A small-molecule ligand and the protein it binds are described below.
Small molecule (SMILES): Nc1ncnc2c1ncn2[C@H]1C[C@H](O)[C@@H](CO[P](=O)(O)O[P](=O)(O)OP(=O)(O)O)O1

Sequence of chain 1.E:
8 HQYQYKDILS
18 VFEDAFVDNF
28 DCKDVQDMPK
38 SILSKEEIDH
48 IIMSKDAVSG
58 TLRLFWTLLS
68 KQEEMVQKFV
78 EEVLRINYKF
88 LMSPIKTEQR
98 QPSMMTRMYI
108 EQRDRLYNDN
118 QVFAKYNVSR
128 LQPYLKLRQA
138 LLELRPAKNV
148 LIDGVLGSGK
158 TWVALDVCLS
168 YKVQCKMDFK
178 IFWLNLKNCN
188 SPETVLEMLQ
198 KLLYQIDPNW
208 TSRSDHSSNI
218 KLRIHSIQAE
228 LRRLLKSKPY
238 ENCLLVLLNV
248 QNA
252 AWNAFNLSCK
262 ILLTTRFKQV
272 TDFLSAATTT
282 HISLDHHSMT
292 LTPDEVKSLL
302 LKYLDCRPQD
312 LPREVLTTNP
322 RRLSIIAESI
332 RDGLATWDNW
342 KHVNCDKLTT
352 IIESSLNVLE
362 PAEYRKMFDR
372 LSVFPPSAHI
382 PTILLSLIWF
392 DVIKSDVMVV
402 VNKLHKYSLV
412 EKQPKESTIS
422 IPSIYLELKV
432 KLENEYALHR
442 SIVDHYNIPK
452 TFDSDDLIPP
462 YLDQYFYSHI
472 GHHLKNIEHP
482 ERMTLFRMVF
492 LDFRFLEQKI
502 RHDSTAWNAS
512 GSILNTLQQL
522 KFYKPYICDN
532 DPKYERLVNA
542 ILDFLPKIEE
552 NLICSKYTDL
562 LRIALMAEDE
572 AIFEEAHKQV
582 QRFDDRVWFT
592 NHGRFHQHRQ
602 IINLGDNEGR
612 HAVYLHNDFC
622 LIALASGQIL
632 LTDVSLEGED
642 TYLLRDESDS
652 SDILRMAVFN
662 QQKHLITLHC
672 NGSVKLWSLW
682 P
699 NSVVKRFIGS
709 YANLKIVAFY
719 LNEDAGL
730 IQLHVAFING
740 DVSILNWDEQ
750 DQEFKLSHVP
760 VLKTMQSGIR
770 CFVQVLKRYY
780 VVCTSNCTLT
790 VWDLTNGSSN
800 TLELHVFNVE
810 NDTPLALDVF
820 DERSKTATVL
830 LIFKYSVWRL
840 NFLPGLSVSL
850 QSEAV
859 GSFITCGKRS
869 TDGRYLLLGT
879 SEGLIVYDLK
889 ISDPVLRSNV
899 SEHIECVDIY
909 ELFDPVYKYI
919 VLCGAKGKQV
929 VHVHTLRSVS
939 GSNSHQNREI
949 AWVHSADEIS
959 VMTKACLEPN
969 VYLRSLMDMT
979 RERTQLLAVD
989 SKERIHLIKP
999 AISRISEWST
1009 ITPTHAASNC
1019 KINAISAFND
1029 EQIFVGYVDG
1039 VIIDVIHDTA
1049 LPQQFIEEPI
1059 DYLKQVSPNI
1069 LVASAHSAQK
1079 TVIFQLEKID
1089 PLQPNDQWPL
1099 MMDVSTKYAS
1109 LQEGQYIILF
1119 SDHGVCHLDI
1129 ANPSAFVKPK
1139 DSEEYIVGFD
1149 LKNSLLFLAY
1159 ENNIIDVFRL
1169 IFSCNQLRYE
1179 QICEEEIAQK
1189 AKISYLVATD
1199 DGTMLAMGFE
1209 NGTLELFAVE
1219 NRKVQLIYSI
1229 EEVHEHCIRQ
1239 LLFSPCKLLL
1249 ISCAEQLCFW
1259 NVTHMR

Binding-site contacts:
Ligand atom N6 contacts residue SER126 of chain 1.E at 3.3 Å (h-bond).
Ligand atom O2G contacts residue LYS157 of chain 1.E at 3.2 Å (salt-bridge).
Ligand atom O1A contacts residue THR158 of chain 1.E at 2.5 Å (h-bond).
Ligand atom C5' contacts residue ARG322 of chain 1.E at 3.4 Å.
Ligand atom N1 contacts residue ASN124 of chain 1.E at 3.2 Å.
Ligand atom C5' contacts residue TRP159 of chain 1.E at 3.5 Å (hydrophobic).
Ligand atom O1G contacts residue GLY154 of chain 1.E at 2.8 Å (h-bond).
Ligand atom O3B contacts residue LYS157 of chain 1.E at 2.2 Å (salt-bridge).
Ligand atom O1A contacts residue TRP159 of chain 1.E at 2.9 Å (h-bond).
Ligand atom PB contacts residue LYS157 of chain 1.E at 3.4 Å.
Ligand atom O3G contacts residue ARG322 of chain 1.E at 3.4 Å (salt-bridge).
Ligand atom C3' contacts residue TRP159 of chain 1.E at 3.3 Å (hydrophobic).
Ligand atom O2G contacts residue ARG267 of chain 1.E at 3.2 Å (salt-bridge).
Ligand atom PG contacts residue ARG267 of chain 1.E at 3.5 Å.
Ligand atom O1G contacts residue LYS157 of chain 1.E at 3.2 Å (salt-bridge).
Ligand atom C2 contacts residue LEU300 of chain 1.E at 3.3 Å (hydrophobic).
Ligand atom N9 contacts residue PRO321 of chain 1.E at 3.1 Å.
Ligand atom O3' contacts residue TRP159 of chain 1.E at 3.5 Å.
Ligand atom O2A contacts residue THR158 of chain 1.E at 3.6 Å (h-bond).
Ligand atom O3B contacts residue GLY154 of chain 1.E at 3.0 Å (h-bond).
Ligand atom PA contacts residue TRP159 of chain 1.E at 3.5 Å.
Ligand atom PB contacts residue THR158 of chain 1.E at 3.2 Å.
Ligand atom C8 contacts residue GLY156 of chain 1.E at 3.6 Å.
Ligand atom O2G contacts residue ASN246 of chain 1.E at 3.3 Å (h-bond).
Ligand atom O2B contacts residue GLY156 of chain 1.E at 3.1 Å.
Ligand atom O2A contacts residue GLY156 of chain 1.E at 3.0 Å.
Ligand atom C8 contacts residue PRO321 of chain 1.E at 3.3 Å (hydrophobic).
Ligand atom PA contacts residue THR158 of chain 1.E at 3.4 Å.
Ligand atom C4 contacts residue PRO321 of chain 1.E at 3.5 Å (hydrophobic).
Ligand atom N1 contacts residue VAL125 of chain 1.E at 3.2 Å (h-bond).
Ligand atom PG contacts residue LYS157 of chain 1.E at 3.0 Å.
Ligand atom N7 contacts residue TRP159 of chain 1.E at 3.7 Å.
Ligand atom O5' contacts residue ARG322 of chain 1.E at 2.9 Å (salt-bridge).
Ligand atom O1B contacts residue THR158 of chain 1.E at 2.7 Å (h-bond).
Ligand atom O2B contacts residue LYS157 of chain 1.E at 2.5 Å (salt-bridge).
Ligand atom C2 contacts residue ASN124 of chain 1.E at 3.4 Å.
Ligand atom O2A contacts residue TRP159 of chain 1.E at 2.8 Å.
Ligand atom O2B contacts residue THR158 of chain 1.E at 2.6 Å (h-bond).
Ligand atom O1G contacts residue ARG267 of chain 1.E at 2.9 Å (salt-bridge).
Ligand atom C1' contacts residue PRO321 of chain 1.E at 3.4 Å (hydrophobic).